Sequence of chain 46.A:
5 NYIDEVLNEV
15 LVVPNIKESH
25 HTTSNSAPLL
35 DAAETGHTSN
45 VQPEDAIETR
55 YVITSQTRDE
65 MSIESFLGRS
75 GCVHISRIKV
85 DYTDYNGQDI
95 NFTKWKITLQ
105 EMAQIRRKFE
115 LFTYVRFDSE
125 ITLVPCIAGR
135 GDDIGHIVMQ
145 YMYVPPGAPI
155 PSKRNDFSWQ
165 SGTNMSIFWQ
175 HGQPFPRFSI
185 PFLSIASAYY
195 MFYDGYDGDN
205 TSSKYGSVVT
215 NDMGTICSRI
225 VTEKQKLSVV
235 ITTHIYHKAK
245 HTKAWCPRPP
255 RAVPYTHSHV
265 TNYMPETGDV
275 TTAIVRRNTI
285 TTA

A protein and the small-molecule ligand that binds it are described below.
Small molecule (SMILES): Cc1cc(CCCOc2c(Cl)cc(C3=NCCO3)cc2Cl)on1

Binding-site contacts:
Ligand atom C5A contacts residue LEU127 of chain 46.A at 3.8 Å (hydrophobic).
Ligand atom O1A contacts residue LEU127 of chain 46.A at 4.1 Å.
Ligand atom O1B contacts residue ILE125 of chain 46.A at 4.1 Å.
Ligand atom CL2 contacts residue LEU187 of chain 46.A at 3.9 Å.
Ligand atom C3B contacts residue ILE125 of chain 46.A at 4.3 Å (hydrophobic).
Ligand atom C1B contacts residue ILE125 of chain 46.A at 3.6 Å (hydrophobic).
Ligand atom C31 contacts residue MET195 of chain 46.A at 3.9 Å (hydrophobic).
Ligand atom CL1 contacts residue ILE125 of chain 46.A at 3.7 Å.
Ligand atom C4B contacts residue ILE220 of chain 46.A at 4.2 Å (hydrophobic).
Ligand atom C3B contacts residue TYR147 of chain 46.A at 3.3 Å (hydrophobic).
Ligand atom N3A contacts residue PHE182 of chain 46.A at 4.1 Å.
Ligand atom C4A contacts residue MET146 of chain 46.A at 4.0 Å (hydrophobic).
Ligand atom O1A contacts residue ILE239 of chain 46.A at 4.3 Å.
Ligand atom C5A contacts residue TYR145 of chain 46.A at 3.7 Å (hydrophobic).
Ligand atom C4 contacts residue LEU103 of chain 46.A at 3.6 Å (hydrophobic).
Ligand atom O1 contacts residue MET217 of chain 46.A at 2.7 Å (h-bond).
Ligand atom C5 contacts residue MET217 of chain 46.A at 3.8 Å (hydrophobic).
Ligand atom C31 contacts residue LEU103 of chain 46.A at 4.1 Å (hydrophobic).
Ligand atom CL2 contacts residue ILE184 of chain 46.A at 4.2 Å.
Ligand atom N3A contacts residue ILE220 of chain 46.A at 4.3 Å.
Ligand atom C3 contacts residue MET217 of chain 46.A at 4.2 Å (hydrophobic).
Ligand atom N3A contacts residue TYR147 of chain 46.A at 4.1 Å.
Ligand atom C2B contacts residue ILE184 of chain 46.A at 4.1 Å (hydrophobic).
Ligand atom C3 contacts residue LEU103 of chain 46.A at 4.3 Å (hydrophobic).
Ligand atom C4B contacts residue ILE125 of chain 46.A at 4.0 Å (hydrophobic).
Ligand atom C2C contacts residue ILE101 of chain 46.A at 4.2 Å (hydrophobic).
Ligand atom N2 contacts residue MET217 of chain 46.A at 3.1 Å (h-bond).
Ligand atom C5B contacts residue ILE220 of chain 46.A at 4.3 Å (hydrophobic).
Ligand atom C6B contacts residue ILE125 of chain 46.A at 3.3 Å (hydrophobic).
Ligand atom N2 contacts residue ASN215 of chain 46.A at 4.0 Å.
Ligand atom C3C contacts residue ILE101 of chain 46.A at 3.8 Å (hydrophobic).
Ligand atom C2C contacts residue MET217 of chain 46.A at 3.9 Å (hydrophobic).
Ligand atom C5B contacts residue ILE125 of chain 46.A at 3.5 Å (hydrophobic).
Ligand atom C2A contacts residue ILE220 of chain 46.A at 4.1 Å (hydrophobic).
Ligand atom CL1 contacts residue ILE239 of chain 46.A at 4.0 Å.
Ligand atom CL2 contacts residue TYR147 of chain 46.A at 2.4 Å.
Ligand atom C2B contacts residue ILE125 of chain 46.A at 4.1 Å (hydrophobic).
Ligand atom C2A contacts residue PHE182 of chain 46.A at 4.1 Å (hydrophobic).
Ligand atom C2B contacts residue TYR147 of chain 46.A at 3.4 Å (hydrophobic).
Ligand atom C4A contacts residue TYR145 of chain 46.A at 3.7 Å (hydrophobic).